Sequence of chain 1.A:
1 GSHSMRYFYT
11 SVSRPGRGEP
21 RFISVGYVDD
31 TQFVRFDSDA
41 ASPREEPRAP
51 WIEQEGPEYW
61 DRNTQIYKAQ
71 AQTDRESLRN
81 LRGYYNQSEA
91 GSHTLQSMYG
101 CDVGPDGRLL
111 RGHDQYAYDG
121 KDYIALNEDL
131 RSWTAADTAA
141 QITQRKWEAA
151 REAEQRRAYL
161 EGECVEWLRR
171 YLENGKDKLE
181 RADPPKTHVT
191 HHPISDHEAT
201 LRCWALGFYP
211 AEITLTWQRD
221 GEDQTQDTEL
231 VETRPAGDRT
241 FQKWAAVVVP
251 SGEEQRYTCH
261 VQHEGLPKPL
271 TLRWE

This protein binds this small molecule.
Small molecule (SMILES): CSCC[C@H](NC(=O)[C@H](CO)NC(=O)[C@H](Cc1cnc[nH]1)NC(=O)[C@H](CO)NC(=O)[C@@H]1CCCN1C(=O)[C@H](COP(=O)(O)O)NC(=O)[C@H](CCCN=C(N)N)NC(=O)[C@@H]1CCCN1C(=O)[C@@H](N)/C=C/C(=O)O)C(=O)O

Binding-site contacts:
Ligand atom N contacts residue GLU152 of chain 1.A at 3.1 Å (salt-bridge).
Ligand atom C contacts residue TYR84 of chain 1.A at 3.3 Å (hydrophobic).
Ligand atom CD2 contacts residue GLU152 of chain 1.A at 3.0 Å.
Ligand atom O contacts residue TYR84 of chain 1.A at 2.6 Å (h-bond).
Ligand atom N contacts residue TYR99 of chain 1.A at 2.9 Å (h-bond).
Ligand atom OXT contacts residue TYR84 of chain 1.A at 3.3 Å (h-bond).
Ligand atom OE2 contacts residue TRP167 of chain 1.A at 3.3 Å (h-bond).
Ligand atom OXT contacts residue LYS146 of chain 1.A at 3.1 Å (salt-bridge).
Ligand atom NH2 contacts residue ASP114 of chain 1.A at 2.9 Å (salt-bridge).
Ligand atom O contacts residue ILE66 of chain 1.A at 3.3 Å.
Ligand atom CB contacts residue GLU152 of chain 1.A at 3.1 Å.
Ligand atom O contacts residue GLN155 of chain 1.A at 3.0 Å (h-bond).
Ligand atom CB contacts residue GLU76 of chain 1.A at 3.3 Å.
Ligand atom O contacts residue GOL1 of chain 1.E at 2.5 Å (h-bond).
Ligand atom N contacts residue TYR7 of chain 1.A at 3.0 Å (h-bond).
Ligand atom OG contacts residue GLU76 of chain 1.A at 2.5 Å (salt-bridge).
Ligand atom CB contacts residue TYR99 of chain 1.A at 3.4 Å (hydrophobic).
Ligand atom O contacts residue TRP147 of chain 1.A at 3.1 Å (h-bond).
Ligand atom N contacts residue TYR7 of chain 1.A at 3.4 Å (h-bond).
Ligand atom N contacts residue TYR171 of chain 1.A at 2.8 Å (h-bond).
Ligand atom CE contacts residue TYR116 of chain 1.A at 3.3 Å (hydrophobic).
Ligand atom OXT contacts residue ASN80 of chain 1.A at 2.9 Å (h-bond).
Ligand atom OE2 contacts residue GLU163 of chain 1.A at 3.3 Å.
Ligand atom CA contacts residue TYR7 of chain 1.A at 3.1 Å (hydrophobic).
Ligand atom CD contacts residue TRP167 of chain 1.A at 3.1 Å (hydrophobic).
Ligand atom OG contacts residue LYS146 of chain 1.A at 2.8 Å (salt-bridge).
Ligand atom O1P contacts residue ARG62 of chain 1.A at 3.4 Å (salt-bridge).
Ligand atom OG contacts residue GLU152 of chain 1.A at 2.4 Å (salt-bridge).
Ligand atom CD contacts residue GLN155 of chain 1.A at 3.2 Å.
Ligand atom O contacts residue TYR159 of chain 1.A at 2.7 Å (h-bond).
Ligand atom NE contacts residue ARG156 of chain 1.A at 3.2 Å.
Ligand atom OG contacts residue ARG156 of chain 1.A at 2.7 Å (salt-bridge).
Ligand atom O contacts residue LYS146 of chain 1.A at 3.1 Å (salt-bridge).
Ligand atom CB contacts residue GLN70 of chain 1.A at 3.4 Å.
Ligand atom C contacts residue TYR7 of chain 1.A at 3.1 Å (hydrophobic).
Ligand atom CA contacts residue TYR99 of chain 1.A at 3.3 Å (hydrophobic).
Ligand atom OE1 contacts residue ARG62 of chain 1.A at 3.4 Å (salt-bridge).
Ligand atom O contacts residue ARG62 of chain 1.A at 2.9 Å (salt-bridge).
Ligand atom O contacts residue THR143 of chain 1.A at 2.7 Å (h-bond).
Ligand atom N contacts residue SER77 of chain 1.A at 2.9 Å (h-bond).